Binding-site contacts:
Ligand atom O6 contacts residue VAL345 of chain 1.A at 4.0 Å.
Ligand atom C7 contacts residue GLN339 of chain 1.A at 3.9 Å.
Ligand atom C1 contacts residue ASN341 of chain 1.A at 1.4 Å.
Ligand atom C5 contacts residue THR343 of chain 1.A at 4.3 Å.
Ligand atom C3 contacts residue ASN341 of chain 1.A at 3.8 Å.
Ligand atom O7 contacts residue GLN339 of chain 1.A at 4.5 Å.
Ligand atom C1 contacts residue THR359 of chain 1.A at 3.8 Å.
Ligand atom C5 contacts residue ASN341 of chain 1.A at 3.7 Å.
Ligand atom C2 contacts residue ASN341 of chain 1.A at 2.5 Å.
Ligand atom C7 contacts residue THR359 of chain 1.A at 4.2 Å.
Ligand atom C4 contacts residue ASN341 of chain 1.A at 4.2 Å.
Ligand atom N2 contacts residue ASN341 of chain 1.A at 2.9 Å (h-bond).
Ligand atom C8 contacts residue GLN339 of chain 1.A at 3.1 Å.
Ligand atom O6 contacts residue MET354 of chain 1.A at 3.7 Å.
Ligand atom C2 contacts residue THR359 of chain 1.A at 3.9 Å.
Ligand atom O5 contacts residue ASN341 of chain 1.A at 2.4 Å (h-bond).
Ligand atom O5 contacts residue THR343 of chain 1.A at 4.3 Å.
Ligand atom O7 contacts residue THR359 of chain 1.A at 3.7 Å.
Ligand atom C7 contacts residue ASN341 of chain 1.A at 3.8 Å.
Ligand atom C6 contacts residue VAL345 of chain 1.A at 3.5 Å (hydrophobic).
Ligand atom N2 contacts residue THR359 of chain 1.A at 4.1 Å.
Ligand atom O5 contacts residue THR359 of chain 1.A at 4.3 Å.
Ligand atom O7 contacts residue ASN341 of chain 1.A at 4.3 Å.
Ligand atom C1 contacts residue THR343 of chain 1.A at 4.1 Å.

This protein binds this small molecule.
Small molecule (SMILES): CC(=O)N[C@@H]1[C@@H](O)[C@H](O)[C@@H](CO)O[C@H]1O

Sequence of chain 1.A:
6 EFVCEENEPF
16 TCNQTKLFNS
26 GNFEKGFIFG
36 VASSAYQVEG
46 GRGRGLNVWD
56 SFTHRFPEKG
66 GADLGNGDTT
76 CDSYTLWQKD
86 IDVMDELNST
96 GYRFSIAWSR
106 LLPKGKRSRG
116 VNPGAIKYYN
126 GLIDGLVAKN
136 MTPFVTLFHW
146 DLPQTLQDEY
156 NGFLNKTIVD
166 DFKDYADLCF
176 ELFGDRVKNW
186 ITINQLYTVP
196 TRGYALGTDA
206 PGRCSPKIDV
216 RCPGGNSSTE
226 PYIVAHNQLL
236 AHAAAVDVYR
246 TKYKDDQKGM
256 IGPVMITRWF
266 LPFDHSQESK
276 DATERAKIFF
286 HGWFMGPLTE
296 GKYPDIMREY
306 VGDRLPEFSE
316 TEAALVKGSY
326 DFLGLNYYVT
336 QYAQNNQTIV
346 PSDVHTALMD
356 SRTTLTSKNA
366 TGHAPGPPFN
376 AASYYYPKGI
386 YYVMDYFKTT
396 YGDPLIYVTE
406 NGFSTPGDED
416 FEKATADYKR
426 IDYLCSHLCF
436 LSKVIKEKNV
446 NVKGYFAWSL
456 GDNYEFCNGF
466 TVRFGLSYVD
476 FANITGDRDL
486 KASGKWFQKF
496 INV